Sequence of chain 1.E:
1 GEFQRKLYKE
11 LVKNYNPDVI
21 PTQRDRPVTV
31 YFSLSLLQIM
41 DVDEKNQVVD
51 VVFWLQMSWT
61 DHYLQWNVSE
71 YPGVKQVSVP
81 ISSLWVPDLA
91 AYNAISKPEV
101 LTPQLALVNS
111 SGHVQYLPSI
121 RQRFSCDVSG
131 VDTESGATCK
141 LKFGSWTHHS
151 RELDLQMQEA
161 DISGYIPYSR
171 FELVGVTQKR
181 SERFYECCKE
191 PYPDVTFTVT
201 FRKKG

Binding-site contacts:
Ligand atom C2 contacts residue GLU10 of chain 1.E at 3.9 Å.
Ligand atom O1 contacts residue GLN65 of chain 1.E at 4.3 Å.
Ligand atom N1 contacts residue TYR63 of chain 1.E at 4.1 Å.
Ligand atom C8 contacts residue LEU7 of chain 1.E at 3.9 Å (hydrophobic).
Ligand atom C13 contacts residue TYR63 of chain 1.E at 4.1 Å (hydrophobic).
Ligand atom BR1 contacts residue VAL108 of chain 1.E at 3.9 Å.
Ligand atom C1 contacts residue TYR63 of chain 1.E at 3.4 Å (hydrophobic).
Ligand atom C1 contacts residue TYR15 of chain 1.E at 4.2 Å (hydrophobic).
Ligand atom C11 contacts residue LEU7 of chain 1.E at 4.0 Å (hydrophobic).
Ligand atom O2 contacts residue GLU10 of chain 1.E at 4.0 Å.
Ligand atom C10 contacts residue LEU11 of chain 1.E at 3.7 Å (hydrophobic).
Ligand atom O2 contacts residue TYR71 of chain 1.E at 2.7 Å (h-bond).
Ligand atom C9 contacts residue LEU7 of chain 1.E at 3.1 Å (hydrophobic).
Ligand atom C6 contacts residue LEU7 of chain 1.E at 3.8 Å (hydrophobic).
Ligand atom C10 contacts residue LEU7 of chain 1.E at 3.2 Å (hydrophobic).
Ligand atom C12 contacts residue TRP66 of chain 1.E at 3.6 Å (hydrophobic).
Ligand atom C9 contacts residue GLU10 of chain 1.E at 4.3 Å.
Ligand atom C11 contacts residue LEU64 of chain 1.E at 4.2 Å (hydrophobic).
Ligand atom BR1 contacts residue TRP66 of chain 1.E at 4.1 Å.
Ligand atom N1 contacts residue GLU10 of chain 1.E at 4.3 Å.
Ligand atom C4 contacts residue GLU10 of chain 1.E at 3.1 Å.
Ligand atom C11 contacts residue LEU11 of chain 1.E at 4.2 Å (hydrophobic).
Ligand atom BR1 contacts residue VAL79 of chain 1.E at 3.9 Å.
Ligand atom BR1 contacts residue VAL77 of chain 1.E at 4.0 Å.
Ligand atom C5 contacts residue TYR71 of chain 1.E at 3.5 Å (hydrophobic).
Ligand atom C13 contacts residue TRP66 of chain 1.E at 4.0 Å (hydrophobic).
Ligand atom C3 contacts residue GLU10 of chain 1.E at 3.9 Å.
Ligand atom C5 contacts residue GLU10 of chain 1.E at 4.0 Å.
Ligand atom C12 contacts residue LEU64 of chain 1.E at 3.0 Å (hydrophobic).
Ligand atom C11 contacts residue TRP66 of chain 1.E at 4.1 Å (hydrophobic).
Ligand atom C1 contacts residue GLU10 of chain 1.E at 4.2 Å.
Ligand atom C9 contacts residue LEU11 of chain 1.E at 3.8 Å (hydrophobic).
Ligand atom C2 contacts residue ASN14 of chain 1.E at 4.2 Å.
Ligand atom C13 contacts residue GLN65 of chain 1.E at 4.0 Å.
Ligand atom C6 contacts residue TRP66 of chain 1.E at 4.0 Å (hydrophobic).
Ligand atom C7 contacts residue GLU10 of chain 1.E at 4.1 Å.
Ligand atom C13 contacts residue LEU64 of chain 1.E at 3.3 Å (hydrophobic).
Ligand atom C6 contacts residue TYR71 of chain 1.E at 3.6 Å (hydrophobic).
Ligand atom C1 contacts residue ASN14 of chain 1.E at 3.7 Å.
Ligand atom C6 contacts residue GLU10 of chain 1.E at 4.0 Å.

A small-molecule ligand and the protein it binds are described below.
Small molecule (SMILES): CN1C[C@](C)(O)C(=O)C=C1c1ccc(Br)cc1